Sequence of chain 1.A:
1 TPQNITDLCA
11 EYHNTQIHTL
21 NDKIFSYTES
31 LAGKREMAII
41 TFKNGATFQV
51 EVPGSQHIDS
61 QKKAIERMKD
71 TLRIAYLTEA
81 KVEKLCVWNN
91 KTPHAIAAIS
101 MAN

Binding-site contacts:
Ligand atom O20 contacts residue TRP88 of chain 1.A at 3.9 Å.
Ligand atom O17 contacts residue LYS91 of chain 1.A at 2.8 Å (salt-bridge).
Ligand atom O18 contacts residue LYS91 of chain 1.A at 2.9 Å (salt-bridge).
Ligand atom C50 contacts residue GLN61 of chain 1.A at 3.9 Å.
Ligand atom O18 contacts residue ASN90 of chain 1.A at 2.7 Å (h-bond).
Ligand atom N10 contacts residue GLY33 of chain 1.B at 3.7 Å.
Ligand atom C42 contacts residue TRP88 of chain 1.A at 4.0 Å (hydrophobic).
Ligand atom C48 contacts residue TRP88 of chain 1.A at 3.6 Å (hydrophobic).
Ligand atom C45 contacts residue GLN56 of chain 1.A at 4.3 Å.
Ligand atom C41 contacts residue TYR12 of chain 1.A at 4.1 Å (hydrophobic).
Ligand atom O14 contacts residue TRP88 of chain 1.A at 3.3 Å.
Ligand atom C50 contacts residue HIS57 of chain 1.A at 3.4 Å.
Ligand atom O14 contacts residue GLN61 of chain 1.A at 3.5 Å (h-bond).
Ligand atom C47 contacts residue LYS91 of chain 1.A at 3.8 Å.
Ligand atom C49 contacts residue LYS91 of chain 1.A at 3.9 Å.
Ligand atom O20 contacts residue GLN56 of chain 1.A at 3.1 Å (h-bond).
Ligand atom N10 contacts residue TYR12 of chain 1.A at 3.4 Å.
Ligand atom C48 contacts residue LYS91 of chain 1.A at 3.7 Å.
Ligand atom O17 contacts residue GLN56 of chain 1.A at 3.5 Å.
Ligand atom O14 contacts residue TYR12 of chain 1.A at 3.7 Å.
Ligand atom O15 contacts residue GLY33 of chain 1.B at 3.3 Å.
Ligand atom C48 contacts residue ASN90 of chain 1.A at 3.7 Å.
Ligand atom C47 contacts residue TRP88 of chain 1.A at 3.6 Å (hydrophobic).
Ligand atom O20 contacts residue GLN61 of chain 1.A at 2.9 Å (h-bond).
Ligand atom O15 contacts residue TYR12 of chain 1.A at 3.4 Å.
Ligand atom O17 contacts residue GLU51 of chain 1.A at 2.7 Å (salt-bridge).
Ligand atom O20 contacts residue HIS57 of chain 1.A at 3.6 Å.
Ligand atom O14 contacts residue ALA32 of chain 1.B at 3.9 Å.
Ligand atom O18 contacts residue GLU51 of chain 1.A at 4.2 Å.
Ligand atom C47 contacts residue GLU51 of chain 1.A at 3.4 Å.
Ligand atom O19 contacts residue ASN90 of chain 1.A at 3.0 Å (h-bond).
Ligand atom C50 contacts residue TRP88 of chain 1.A at 3.7 Å (hydrophobic).
Ligand atom O18 contacts residue TRP88 of chain 1.A at 3.8 Å.
Ligand atom O16 contacts residue GLN56 of chain 1.A at 3.4 Å (h-bond).
Ligand atom C46 contacts residue TRP88 of chain 1.A at 3.6 Å (hydrophobic).
Ligand atom O14 contacts residue GLY33 of chain 1.B at 2.9 Å (h-bond).
Ligand atom C50 contacts residue GLN56 of chain 1.A at 3.6 Å.
Ligand atom C46 contacts residue GLN56 of chain 1.A at 4.2 Å.
Ligand atom O13 contacts residue TRP88 of chain 1.A at 3.8 Å.
Ligand atom C49 contacts residue ASN90 of chain 1.A at 4.0 Å.

A protein and the small-molecule ligand that binds it are described below.
Small molecule (SMILES): O=C(NCCCN1CCN(CCCNc2c(NCCCN3CCN(CCCNC(=O)c4cc(O[C@H]5O[C@@H](CO)[C@@H](O)[C@@H](O)[C@H]5O)cc([N+](=O)[O-])c4)CC3)c(=O)c2=O)CC1)c1cc(O[C@H]2O[C@H](CO)[C@H](O)[C@H](O)[C@H]2O)cc([N+](=O)[O-])c1

Sequence of chain 1.B:
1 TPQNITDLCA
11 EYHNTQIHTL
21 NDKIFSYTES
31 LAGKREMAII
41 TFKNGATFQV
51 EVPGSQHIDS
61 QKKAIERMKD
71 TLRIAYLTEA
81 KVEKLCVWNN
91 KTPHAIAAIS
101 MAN